Binding-site contacts:
Ligand atom C44 contacts residue ILE50 of chain 1.A at 3.6 Å (hydrophobic).
Ligand atom C5 contacts residue ASP29 of chain 1.A at 3.5 Å.
Ligand atom O98 contacts residue ALA28 of chain 1.B at 3.5 Å.
Ligand atom F1 contacts residue GLY27 of chain 1.A at 3.0 Å.
Ligand atom O2 contacts residue GLY27 of chain 1.A at 3.6 Å (h-bond).
Ligand atom C10 contacts residue ARG8 of chain 1.B at 3.4 Å.
Ligand atom C12 contacts residue ASP29 of chain 1.B at 3.5 Å.
Ligand atom O84 contacts residue GLY49 of chain 1.B at 3.5 Å.
Ligand atom O2 contacts residue ASP29 of chain 1.A at 3.0 Å (salt-bridge).
Ligand atom C52 contacts residue ASP25 of chain 1.A at 3.4 Å.
Ligand atom C12 contacts residue GLY27 of chain 1.B at 3.6 Å.
Ligand atom O48 contacts residue ASP25 of chain 1.A at 3.0 Å (salt-bridge).
Ligand atom C9 contacts residue ARG8 of chain 1.B at 3.5 Å.
Ligand atom N10 contacts residue ARG8 of chain 1.A at 3.6 Å.
Ligand atom C49 contacts residue ASP25 of chain 1.B at 3.3 Å.
Ligand atom C7 contacts residue GLY27 of chain 1.A at 3.5 Å.
Ligand atom C55 contacts residue ILE50 of chain 1.B at 3.6 Å (hydrophobic).
Ligand atom F1 contacts residue ASP25 of chain 1.B at 3.1 Å.
Ligand atom C7 contacts residue ASP29 of chain 1.A at 3.3 Å.
Ligand atom C3 contacts residue ASP29 of chain 1.B at 3.4 Å.
Ligand atom F1 contacts residue ASP25 of chain 1.A at 3.0 Å.
Ligand atom O48 contacts residue GLY27 of chain 1.B at 3.1 Å.
Ligand atom F2 contacts residue ASP25 of chain 1.A at 2.6 Å.
Ligand atom C87 contacts residue ILE84 of chain 1.B at 3.6 Å (hydrophobic).
Ligand atom O98 contacts residue ASP29 of chain 1.B at 2.9 Å (salt-bridge).
Ligand atom N81 contacts residue GLY48 of chain 1.B at 3.0 Å (h-bond).
Ligand atom C2 contacts residue GLY48 of chain 1.B at 3.2 Å.
Ligand atom C39 contacts residue ASP25 of chain 1.B at 3.6 Å.
Ligand atom O2 contacts residue ALA28 of chain 1.A at 3.5 Å.
Ligand atom C4 contacts residue GLY48 of chain 1.A at 3.1 Å.
Ligand atom F1 contacts residue ALA28 of chain 1.A at 3.4 Å.
Ligand atom C14 contacts residue ARG8 of chain 1.A at 3.6 Å.
Ligand atom O48 contacts residue ALA28 of chain 1.B at 3.4 Å (h-bond).
Ligand atom C13 contacts residue ARG8 of chain 1.A at 3.6 Å.
Ligand atom N8 contacts residue ARG8 of chain 1.B at 3.5 Å.
Ligand atom O47 contacts residue ASP25 of chain 1.B at 2.6 Å (salt-bridge).
Ligand atom C11 contacts residue ARG8 of chain 1.B at 3.5 Å.
Ligand atom O48 contacts residue ASP25 of chain 1.B at 2.8 Å (salt-bridge).
Ligand atom C46 contacts residue ASP25 of chain 1.A at 3.5 Å.
Ligand atom N21 contacts residue GLY48 of chain 1.A at 3.0 Å (h-bond).

Sequence of chain 1.B:
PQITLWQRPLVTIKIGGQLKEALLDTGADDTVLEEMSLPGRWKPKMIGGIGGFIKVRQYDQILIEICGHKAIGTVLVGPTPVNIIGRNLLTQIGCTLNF

Sequence of chain 1.A:
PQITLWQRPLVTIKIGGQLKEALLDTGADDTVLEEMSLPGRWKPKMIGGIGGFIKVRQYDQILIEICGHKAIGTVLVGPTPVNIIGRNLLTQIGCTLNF

A small-molecule ligand and the protein it binds are described below.
Small molecule (SMILES): CC(C)[C@H](NC(=O)N(C)Cc1ccccn1)C(=O)N[C@@H](Cc1ccccc1)C(O)(O)C(F)(F)[C@H](Cc1ccccc1)NC(=O)[C@@H](NC(=O)N(C)Cc1ccccn1)C(C)C